Sequence of chain 1.A:
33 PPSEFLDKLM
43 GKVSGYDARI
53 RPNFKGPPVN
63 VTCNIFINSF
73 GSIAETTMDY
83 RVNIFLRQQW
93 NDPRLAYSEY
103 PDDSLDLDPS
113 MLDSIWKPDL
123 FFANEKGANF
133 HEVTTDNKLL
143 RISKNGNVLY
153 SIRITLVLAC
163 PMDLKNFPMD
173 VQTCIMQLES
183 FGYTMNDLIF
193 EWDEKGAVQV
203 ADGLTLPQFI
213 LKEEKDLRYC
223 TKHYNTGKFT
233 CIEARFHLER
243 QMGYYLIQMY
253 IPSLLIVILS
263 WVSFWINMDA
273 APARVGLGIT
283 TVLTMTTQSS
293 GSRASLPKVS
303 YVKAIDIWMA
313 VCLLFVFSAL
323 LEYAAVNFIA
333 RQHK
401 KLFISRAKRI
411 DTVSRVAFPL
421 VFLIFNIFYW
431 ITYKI

Binding-site contacts:
Ligand atom O5 contacts residue ASN62 of chain 1.A at 2.4 Å (h-bond).
Ligand atom C1 contacts residue ASN62 of chain 1.A at 1.5 Å.
Ligand atom O7 contacts residue VAL61 of chain 1.A at 4.4 Å.
Ligand atom C7 contacts residue PRO59 of chain 1.A at 4.2 Å (hydrophobic).
Ligand atom C7 contacts residue ASN62 of chain 1.A at 3.2 Å.
Ligand atom C5 contacts residue ASN62 of chain 1.A at 3.7 Å.
Ligand atom O7 contacts residue ASN62 of chain 1.A at 3.9 Å.
Ligand atom C4 contacts residue ASN62 of chain 1.A at 4.3 Å.
Ligand atom C2 contacts residue ASN62 of chain 1.A at 2.6 Å.
Ligand atom C1 contacts residue PRO60 of chain 1.A at 4.0 Å (hydrophobic).
Ligand atom O7 contacts residue PRO60 of chain 1.A at 2.9 Å (h-bond).
Ligand atom C3 contacts residue PRO60 of chain 1.A at 4.4 Å (hydrophobic).
Ligand atom C2 contacts residue PRO60 of chain 1.A at 3.8 Å (hydrophobic).
Ligand atom C8 contacts residue ASN62 of chain 1.A at 3.2 Å.
Ligand atom C3 contacts residue ASN62 of chain 1.A at 3.9 Å.
Ligand atom N2 contacts residue ASN62 of chain 1.A at 3.0 Å (h-bond).
Ligand atom C7 contacts residue PRO60 of chain 1.A at 3.1 Å (hydrophobic).
Ligand atom N2 contacts residue PRO60 of chain 1.A at 2.6 Å (h-bond).
Ligand atom O7 contacts residue ASN55 of chain 1.A at 4.1 Å.
Ligand atom O7 contacts residue PRO59 of chain 1.A at 3.8 Å.

This protein binds this small molecule.
Small molecule (SMILES): CC(=O)N[C@@H]1[C@@H](O)[C@H](O)[C@@H](CO)O[C@H]1O